Sequence of chain 1.A:
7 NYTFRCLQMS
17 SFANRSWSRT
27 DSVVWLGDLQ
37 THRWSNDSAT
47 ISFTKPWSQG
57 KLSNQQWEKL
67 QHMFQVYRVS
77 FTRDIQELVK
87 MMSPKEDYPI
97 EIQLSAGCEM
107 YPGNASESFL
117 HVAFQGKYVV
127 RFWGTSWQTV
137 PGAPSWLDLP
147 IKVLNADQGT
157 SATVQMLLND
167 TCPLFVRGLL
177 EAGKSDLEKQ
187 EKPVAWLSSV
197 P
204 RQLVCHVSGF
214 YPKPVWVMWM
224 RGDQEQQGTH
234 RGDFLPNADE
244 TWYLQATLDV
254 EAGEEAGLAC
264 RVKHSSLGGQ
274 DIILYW

Binding-site contacts:
Ligand atom C8 contacts residue TRP129 of chain 1.A at 3.7 Å (hydrophobic).
Ligand atom C8 contacts residue GLN161 of chain 1.A at 3.6 Å.
Ligand atom O4 contacts residue TRP129 of chain 1.A at 3.6 Å.
Ligand atom C5 contacts residue GLY130 of chain 1.A at 3.8 Å.
Ligand atom O4 contacts residue THR131 of chain 1.A at 4.0 Å.
Ligand atom O3 contacts residue GLU113 of chain 1.A at 3.9 Å.
Ligand atom O3 contacts residue SER114 of chain 1.A at 3.1 Å (h-bond).
Ligand atom C3 contacts residue THR131 of chain 1.A at 4.1 Å.
Ligand atom C2 contacts residue ASN165 of chain 1.A at 2.5 Å.
Ligand atom C3 contacts residue GLY130 of chain 1.A at 3.8 Å.
Ligand atom N2 contacts residue GLN161 of chain 1.A at 2.9 Å (h-bond).
Ligand atom O5 contacts residue THR131 of chain 1.A at 3.6 Å.
Ligand atom C6 contacts residue LEU164 of chain 1.A at 3.6 Å (hydrophobic).
Ligand atom C5 contacts residue ASN165 of chain 1.A at 3.3 Å.
Ligand atom C7 contacts residue GLN161 of chain 1.A at 3.8 Å.
Ligand atom O4 contacts residue GLY130 of chain 1.A at 3.5 Å.
Ligand atom C6 contacts residue ASN165 of chain 1.A at 3.3 Å.
Ligand atom C4 contacts residue ASN165 of chain 1.A at 3.8 Å.
Ligand atom C2 contacts residue TRP129 of chain 1.A at 4.0 Å (hydrophobic).
Ligand atom O5 contacts residue ASN165 of chain 1.A at 2.3 Å (h-bond).
Ligand atom O3 contacts residue THR131 of chain 1.A at 3.8 Å.
Ligand atom C1 contacts residue ASN165 of chain 1.A at 1.4 Å.
Ligand atom O7 contacts residue GLY130 of chain 1.A at 3.5 Å.
Ligand atom O3 contacts residue GLN161 of chain 1.A at 3.7 Å.
Ligand atom O7 contacts residue ASN165 of chain 1.A at 2.8 Å (h-bond).
Ligand atom C5 contacts residue GLY130 of chain 1.A at 4.0 Å.
Ligand atom C2 contacts residue GLN161 of chain 1.A at 3.9 Å.
Ligand atom C4 contacts residue GLY130 of chain 1.A at 4.0 Å.
Ligand atom N2 contacts residue ASN165 of chain 1.A at 3.0 Å (h-bond).
Ligand atom O6 contacts residue GLY130 of chain 1.A at 4.0 Å.
Ligand atom C7 contacts residue GLY130 of chain 1.A at 3.8 Å.
Ligand atom C7 contacts residue ASN165 of chain 1.A at 3.1 Å.
Ligand atom C1 contacts residue GLY130 of chain 1.A at 3.9 Å.
Ligand atom C3 contacts residue GLN161 of chain 1.A at 3.7 Å.
Ligand atom C4 contacts residue SER114 of chain 1.A at 4.1 Å.
Ligand atom O5 contacts residue GLY130 of chain 1.A at 3.0 Å (h-bond).
Ligand atom C3 contacts residue ASN165 of chain 1.A at 3.8 Å.
Ligand atom C5 contacts residue ASN165 of chain 1.A at 3.6 Å.
Ligand atom O4 contacts residue SER114 of chain 1.A at 3.1 Å (h-bond).
Ligand atom C6 contacts residue GLY130 of chain 1.A at 3.6 Å.

A protein and the small-molecule ligand that binds it are described below.
Small molecule (SMILES): CC(=O)N[C@H]1[C@H](O[C@H]2[C@H](O)[C@@H](NC(C)=O)CO[C@@H]2CO[C@@H]2O[C@@H](C)[C@@H](O)[C@@H](O)[C@@H]2O)O[C@H](CO)[C@@H](O)[C@@H]1O